Sequence of chain 1.B:
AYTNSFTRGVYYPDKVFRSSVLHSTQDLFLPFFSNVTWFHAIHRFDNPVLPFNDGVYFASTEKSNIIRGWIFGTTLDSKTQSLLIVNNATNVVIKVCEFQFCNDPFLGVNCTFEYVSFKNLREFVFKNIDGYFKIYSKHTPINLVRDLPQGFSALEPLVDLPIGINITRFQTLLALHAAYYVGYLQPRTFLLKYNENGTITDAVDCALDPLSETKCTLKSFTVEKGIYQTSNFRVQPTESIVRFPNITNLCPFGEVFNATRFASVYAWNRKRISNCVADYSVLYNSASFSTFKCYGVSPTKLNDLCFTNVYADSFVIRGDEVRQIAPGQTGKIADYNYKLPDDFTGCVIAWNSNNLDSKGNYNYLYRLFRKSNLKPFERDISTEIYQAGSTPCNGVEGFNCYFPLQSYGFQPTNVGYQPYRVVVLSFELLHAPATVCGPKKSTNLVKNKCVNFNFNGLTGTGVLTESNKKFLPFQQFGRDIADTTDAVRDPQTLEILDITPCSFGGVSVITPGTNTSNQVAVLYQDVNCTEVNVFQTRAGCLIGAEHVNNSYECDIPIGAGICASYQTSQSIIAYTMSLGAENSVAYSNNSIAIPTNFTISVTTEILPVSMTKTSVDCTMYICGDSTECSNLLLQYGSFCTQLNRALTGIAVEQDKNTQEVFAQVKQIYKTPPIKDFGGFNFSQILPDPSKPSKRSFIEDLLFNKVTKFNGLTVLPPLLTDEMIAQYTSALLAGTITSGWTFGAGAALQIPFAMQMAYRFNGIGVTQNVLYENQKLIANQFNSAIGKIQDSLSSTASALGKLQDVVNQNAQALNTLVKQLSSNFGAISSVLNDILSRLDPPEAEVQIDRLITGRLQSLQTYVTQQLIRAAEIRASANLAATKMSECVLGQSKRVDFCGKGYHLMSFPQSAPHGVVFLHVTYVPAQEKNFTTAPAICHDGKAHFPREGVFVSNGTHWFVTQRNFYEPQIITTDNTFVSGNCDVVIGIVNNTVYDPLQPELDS

Binding-site contacts:
Ligand atom C1 contacts residue SER803 of chain 1.B at 3.7 Å.
Ligand atom C1 contacts residue ASN801 of chain 1.B at 1.4 Å.
Ligand atom N2 contacts residue ASN801 of chain 1.B at 2.9 Å (h-bond).
Ligand atom C4 contacts residue ASN801 of chain 1.B at 4.2 Å.
Ligand atom C2 contacts residue ASN801 of chain 1.B at 2.4 Å.
Ligand atom O6 contacts residue ASN801 of chain 1.B at 3.9 Å.
Ligand atom C5 contacts residue SER803 of chain 1.B at 3.5 Å.
Ligand atom O5 contacts residue SER803 of chain 1.B at 3.5 Å (h-bond).
Ligand atom C8 contacts residue ASN801 of chain 1.B at 4.4 Å.
Ligand atom O5 contacts residue ASN801 of chain 1.B at 2.3 Å (h-bond).
Ligand atom C6 contacts residue GLN804 of chain 1.B at 3.8 Å.
Ligand atom C7 contacts residue ASN801 of chain 1.B at 3.3 Å.
Ligand atom O7 contacts residue ASN801 of chain 1.B at 3.4 Å (h-bond).
Ligand atom C6 contacts residue ASN801 of chain 1.B at 4.5 Å.
Ligand atom C3 contacts residue ASN801 of chain 1.B at 3.8 Å.
Ligand atom C6 contacts residue SER803 of chain 1.B at 4.0 Å.
Ligand atom O6 contacts residue SER803 of chain 1.B at 3.5 Å (h-bond).
Ligand atom C5 contacts residue ASN801 of chain 1.B at 3.6 Å.
Ligand atom O6 contacts residue GLN804 of chain 1.B at 2.4 Å (h-bond).

This small molecule binds to this protein.
Small molecule (SMILES): CC(=O)N[C@H]1[C@H](O[C@H]2[C@H](O)[C@@H](NC(C)=O)CO[C@@H]2CO)O[C@H](CO)[C@@H](O)[C@@H]1O